Sequence of chain 1.C:
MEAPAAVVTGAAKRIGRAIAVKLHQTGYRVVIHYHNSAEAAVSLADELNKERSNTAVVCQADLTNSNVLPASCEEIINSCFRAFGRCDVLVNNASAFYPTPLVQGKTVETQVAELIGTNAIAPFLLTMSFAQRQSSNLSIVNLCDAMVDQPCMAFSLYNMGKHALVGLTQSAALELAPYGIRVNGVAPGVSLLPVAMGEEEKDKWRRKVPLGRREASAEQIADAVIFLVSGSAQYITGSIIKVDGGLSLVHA

Binding-site contacts:
Ligand atom CAI contacts residue PHE117 of chain 1.C at 3.9 Å (hydrophobic).
Ligand atom CAB contacts residue PHE117 of chain 1.C at 3.4 Å (hydrophobic).
Ligand atom CAH contacts residue NAP1 of chain 1.O at 3.5 Å.
Ligand atom CAG contacts residue PHE117 of chain 1.C at 4.0 Å (hydrophobic).
Ligand atom NAF contacts residue PHE117 of chain 1.C at 3.6 Å.
Ligand atom CAJ contacts residue NAP1 of chain 1.O at 3.5 Å.
Ligand atom NAF contacts residue TYR194 of chain 1.C at 3.4 Å (h-bond).
Ligand atom FAN contacts residue LEU229 of chain 1.C at 3.6 Å.
Ligand atom SAC contacts residue NAP1 of chain 1.O at 3.3 Å (h-bond).
Ligand atom NAA contacts residue PHE117 of chain 1.C at 3.5 Å.
Ligand atom FAN contacts residue VAL226 of chain 1.C at 3.8 Å.
Ligand atom FAO contacts residue DMS1 of chain 1.R at 3.7 Å.
Ligand atom CAI contacts residue ASP181 of chain 1.C at 4.0 Å.
Ligand atom CAG contacts residue NAP1 of chain 1.O at 3.3 Å.
Ligand atom SAK contacts residue VAL226 of chain 1.C at 4.0 Å.
Ligand atom FAN contacts residue TRP241 of chain 1.C at 3.7 Å.
Ligand atom CAI contacts residue DMS1 of chain 1.R at 4.1 Å.
Ligand atom NAA contacts residue NAP1 of chain 1.O at 3.0 Å (h-bond).
Ligand atom CAJ contacts residue ASP181 of chain 1.C at 3.7 Å.
Ligand atom CAE contacts residue PHE117 of chain 1.C at 3.7 Å (hydrophobic).
Ligand atom SAC contacts residue PHE117 of chain 1.C at 4.0 Å.
Ligand atom SAK contacts residue NAP1 of chain 1.O at 3.5 Å (h-bond).
Ligand atom CAB contacts residue SER115 of chain 1.C at 4.0 Å.
Ligand atom SAK contacts residue LEU229 of chain 1.C at 4.0 Å.
Ligand atom FAN contacts residue MET233 of chain 1.C at 3.7 Å.
Ligand atom CAE contacts residue TYR194 of chain 1.C at 3.8 Å (hydrophobic).
Ligand atom NAF contacts residue NAP1 of chain 1.O at 2.9 Å (h-bond).
Ligand atom CAB contacts residue NAP1 of chain 1.O at 3.4 Å.
Ligand atom CAD contacts residue NAP1 of chain 1.O at 3.6 Å.
Ligand atom CAE contacts residue NAP1 of chain 1.O at 3.7 Å.
Ligand atom CAG contacts residue PRO230 of chain 1.C at 4.0 Å (hydrophobic).
Ligand atom FAO contacts residue PHE117 of chain 1.C at 3.6 Å.
Ligand atom FAM contacts residue MET233 of chain 1.C at 3.4 Å.
Ligand atom CAJ contacts residue PHE117 of chain 1.C at 3.7 Å (hydrophobic).
Ligand atom NAA contacts residue SER115 of chain 1.C at 3.0 Å (h-bond).
Ligand atom CAI contacts residue NAP1 of chain 1.O at 3.2 Å.
Ligand atom CAD contacts residue PHE117 of chain 1.C at 3.8 Å (hydrophobic).
Ligand atom CAJ contacts residue TYR194 of chain 1.C at 3.3 Å (hydrophobic).
Ligand atom FAM contacts residue PHE117 of chain 1.C at 3.3 Å.
Ligand atom FAM contacts residue PRO230 of chain 1.C at 3.4 Å.

A small-molecule ligand and the protein it binds are described below.
Small molecule (SMILES): Nc1nc2ccc(SC(F)(F)F)cc2s1